This small molecule binds to this protein.
Small molecule (SMILES): CC(=O)N[C@@H]1[C@@H](O)[C@H](O)[C@@H](CO)O[C@H]1O

Sequence of chain 1.B:
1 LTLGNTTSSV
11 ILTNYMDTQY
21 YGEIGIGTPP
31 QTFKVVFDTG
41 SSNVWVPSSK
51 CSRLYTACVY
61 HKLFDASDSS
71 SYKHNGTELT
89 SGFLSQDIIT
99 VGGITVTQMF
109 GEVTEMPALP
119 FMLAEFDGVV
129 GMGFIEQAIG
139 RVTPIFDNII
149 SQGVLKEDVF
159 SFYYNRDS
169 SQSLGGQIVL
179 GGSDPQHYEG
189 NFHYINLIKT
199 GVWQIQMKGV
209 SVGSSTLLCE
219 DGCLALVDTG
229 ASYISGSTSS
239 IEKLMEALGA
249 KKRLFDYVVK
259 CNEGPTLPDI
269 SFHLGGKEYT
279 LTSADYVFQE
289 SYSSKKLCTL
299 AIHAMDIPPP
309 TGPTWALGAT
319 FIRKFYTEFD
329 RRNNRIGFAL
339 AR

Binding-site contacts:
Ligand atom C8 contacts residue ASN75 of chain 1.B at 4.0 Å.
Ligand atom C7 contacts residue ASN75 of chain 1.B at 3.3 Å.
Ligand atom O7 contacts residue ASN75 of chain 1.B at 3.4 Å (h-bond).
Ligand atom O6 contacts residue GLY138 of chain 1.B at 4.2 Å.
Ligand atom C6 contacts residue MET107 of chain 1.B at 4.3 Å (hydrophobic).
Ligand atom C3 contacts residue ASN75 of chain 1.B at 3.8 Å.
Ligand atom N2 contacts residue ASN75 of chain 1.B at 3.0 Å (h-bond).
Ligand atom O5 contacts residue THR77 of chain 1.B at 4.4 Å.
Ligand atom C5 contacts residue ASN75 of chain 1.B at 3.6 Å.
Ligand atom O5 contacts residue MET107 of chain 1.B at 4.1 Å.
Ligand atom C1 contacts residue THR77 of chain 1.B at 3.7 Å.
Ligand atom C2 contacts residue ASN75 of chain 1.B at 2.5 Å.
Ligand atom O5 contacts residue ASN75 of chain 1.B at 2.3 Å (h-bond).
Ligand atom C4 contacts residue ASN75 of chain 1.B at 4.2 Å.
Ligand atom C1 contacts residue ASN75 of chain 1.B at 1.4 Å.